Sequence of chain 1.A:
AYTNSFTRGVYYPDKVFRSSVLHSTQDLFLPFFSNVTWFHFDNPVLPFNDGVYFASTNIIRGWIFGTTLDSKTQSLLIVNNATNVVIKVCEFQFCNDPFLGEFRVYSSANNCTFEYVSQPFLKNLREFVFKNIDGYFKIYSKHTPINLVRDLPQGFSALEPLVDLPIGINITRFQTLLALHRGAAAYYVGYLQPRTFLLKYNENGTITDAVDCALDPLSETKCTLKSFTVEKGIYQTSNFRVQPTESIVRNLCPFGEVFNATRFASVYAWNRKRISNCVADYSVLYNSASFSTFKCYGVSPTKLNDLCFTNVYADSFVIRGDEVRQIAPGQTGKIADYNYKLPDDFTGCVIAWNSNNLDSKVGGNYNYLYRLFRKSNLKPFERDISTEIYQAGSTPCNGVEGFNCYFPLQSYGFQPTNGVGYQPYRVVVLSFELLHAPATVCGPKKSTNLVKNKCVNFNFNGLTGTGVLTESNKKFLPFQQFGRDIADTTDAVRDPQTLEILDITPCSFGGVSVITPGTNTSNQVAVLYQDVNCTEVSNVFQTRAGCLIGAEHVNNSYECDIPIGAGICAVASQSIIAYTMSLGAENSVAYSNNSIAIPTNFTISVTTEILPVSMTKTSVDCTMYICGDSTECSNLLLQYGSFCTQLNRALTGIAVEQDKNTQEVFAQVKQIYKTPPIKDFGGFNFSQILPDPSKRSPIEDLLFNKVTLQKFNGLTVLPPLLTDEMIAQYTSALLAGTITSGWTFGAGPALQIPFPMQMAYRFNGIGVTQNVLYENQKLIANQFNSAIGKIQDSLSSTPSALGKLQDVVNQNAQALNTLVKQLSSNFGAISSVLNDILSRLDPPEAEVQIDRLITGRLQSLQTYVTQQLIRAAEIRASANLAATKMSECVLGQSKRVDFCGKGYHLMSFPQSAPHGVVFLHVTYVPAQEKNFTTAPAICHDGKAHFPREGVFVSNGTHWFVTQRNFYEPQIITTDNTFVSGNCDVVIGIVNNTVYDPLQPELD

Binding-site contacts:
Ligand atom O7 contacts residue ASN1098 of chain 1.A at 3.4 Å (h-bond).
Ligand atom C3 contacts residue THR1100 of chain 1.A at 4.0 Å.
Ligand atom O5 contacts residue PHE1103 of chain 1.A at 4.1 Å.
Ligand atom O4 contacts residue HIS1101 of chain 1.A at 3.6 Å.
Ligand atom N2 contacts residue ASN1098 of chain 1.A at 2.8 Å (h-bond).
Ligand atom C5 contacts residue HIS1101 of chain 1.A at 3.7 Å.
Ligand atom C3 contacts residue ASN1098 of chain 1.A at 3.8 Å.
Ligand atom C2 contacts residue THR1100 of chain 1.A at 4.0 Å.
Ligand atom C7 contacts residue ASN1098 of chain 1.A at 3.3 Å.
Ligand atom O5 contacts residue ASN1098 of chain 1.A at 2.4 Å (h-bond).
Ligand atom C1 contacts residue HIS1101 of chain 1.A at 4.4 Å.
Ligand atom C6 contacts residue PHE1103 of chain 1.A at 3.9 Å (hydrophobic).
Ligand atom C5 contacts residue ASN1098 of chain 1.A at 3.7 Å.
Ligand atom C3 contacts residue HIS1101 of chain 1.A at 3.8 Å.
Ligand atom C8 contacts residue ASN1098 of chain 1.A at 3.3 Å.
Ligand atom C5 contacts residue PHE1103 of chain 1.A at 4.0 Å (hydrophobic).
Ligand atom N2 contacts residue THR1100 of chain 1.A at 3.3 Å (h-bond).
Ligand atom C1 contacts residue THR1100 of chain 1.A at 4.3 Å.
Ligand atom O6 contacts residue HIS1101 of chain 1.A at 4.5 Å.
Ligand atom C1 contacts residue ASN1098 of chain 1.A at 1.4 Å.
Ligand atom C2 contacts residue ASN1098 of chain 1.A at 2.4 Å.
Ligand atom C8 contacts residue THR1100 of chain 1.A at 3.8 Å.
Ligand atom C7 contacts residue THR1100 of chain 1.A at 4.2 Å.
Ligand atom C4 contacts residue ASN1098 of chain 1.A at 4.2 Å.
Ligand atom O6 contacts residue PHE1103 of chain 1.A at 3.7 Å.
Ligand atom O3 contacts residue THR1100 of chain 1.A at 4.5 Å.
Ligand atom C4 contacts residue HIS1101 of chain 1.A at 3.9 Å.

This protein binds this small molecule.
Small molecule (SMILES): CC(=O)N[C@@H]1[C@@H](O)[C@H](O)[C@@H](CO)O[C@H]1O